The protein below binds the small molecule below.
Small molecule (SMILES): CC(=O)N[C@@H]1[C@@H](O)[C@H](O)[C@@H](CO)O[C@H]1O

Binding-site contacts:
Ligand atom C2 contacts residue GLU295 of chain 1.C at 4.0 Å.
Ligand atom N2 contacts residue ASN294 of chain 1.C at 2.9 Å (h-bond).
Ligand atom C3 contacts residue ASN294 of chain 1.C at 3.9 Å.
Ligand atom C1 contacts residue GLU295 of chain 1.C at 4.3 Å.
Ligand atom C2 contacts residue ASN294 of chain 1.C at 2.5 Å.
Ligand atom C4 contacts residue ASN294 of chain 1.C at 4.3 Å.
Ligand atom C7 contacts residue GLU272 of chain 1.C at 4.4 Å.
Ligand atom C1 contacts residue GLU273 of chain 1.C at 3.9 Å.
Ligand atom N2 contacts residue GLU295 of chain 1.C at 3.0 Å (salt-bridge).
Ligand atom O7 contacts residue ASN294 of chain 1.C at 4.0 Å.
Ligand atom C5 contacts residue LYS348 of chain 1.C at 4.1 Å.
Ligand atom O7 contacts residue GLU272 of chain 1.C at 3.6 Å.
Ligand atom O7 contacts residue GLU273 of chain 1.C at 4.3 Å.
Ligand atom C8 contacts residue GLU295 of chain 1.C at 3.7 Å.
Ligand atom O5 contacts residue ASN294 of chain 1.C at 2.5 Å (h-bond).
Ligand atom C2 contacts residue GLU273 of chain 1.C at 3.9 Å.
Ligand atom C3 contacts residue GLU295 of chain 1.C at 4.1 Å.
Ligand atom C7 contacts residue ASN294 of chain 1.C at 3.6 Å.
Ligand atom C1 contacts residue ASN294 of chain 1.C at 1.5 Å.
Ligand atom C1 contacts residue LYS348 of chain 1.C at 4.2 Å.
Ligand atom C5 contacts residue ASN294 of chain 1.C at 3.8 Å.
Ligand atom O5 contacts residue GLU273 of chain 1.C at 3.7 Å.
Ligand atom C7 contacts residue GLU295 of chain 1.C at 3.8 Å.
Ligand atom O5 contacts residue LYS348 of chain 1.C at 4.0 Å.
Ligand atom C8 contacts residue ASN294 of chain 1.C at 3.7 Å.

Sequence of chain 1.C:
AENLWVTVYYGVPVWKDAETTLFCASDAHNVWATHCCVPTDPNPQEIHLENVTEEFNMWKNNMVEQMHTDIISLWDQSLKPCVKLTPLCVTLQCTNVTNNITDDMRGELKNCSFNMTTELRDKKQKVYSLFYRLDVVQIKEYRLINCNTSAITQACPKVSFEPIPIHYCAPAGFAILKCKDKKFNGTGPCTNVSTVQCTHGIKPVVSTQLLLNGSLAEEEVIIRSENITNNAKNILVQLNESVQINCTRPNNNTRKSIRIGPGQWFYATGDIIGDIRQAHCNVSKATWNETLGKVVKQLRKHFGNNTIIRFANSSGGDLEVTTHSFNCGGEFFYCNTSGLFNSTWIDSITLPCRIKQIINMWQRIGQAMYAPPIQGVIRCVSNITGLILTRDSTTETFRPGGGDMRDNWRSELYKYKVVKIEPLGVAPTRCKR